Sequence of chain 1.I:
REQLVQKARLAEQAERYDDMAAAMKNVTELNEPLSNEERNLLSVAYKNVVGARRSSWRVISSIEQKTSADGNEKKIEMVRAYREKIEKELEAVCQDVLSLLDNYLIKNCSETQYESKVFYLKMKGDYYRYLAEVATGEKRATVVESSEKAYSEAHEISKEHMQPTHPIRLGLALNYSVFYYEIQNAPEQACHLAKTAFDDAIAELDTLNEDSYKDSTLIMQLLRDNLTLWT

Binding-site contacts:
Ligand atom CB contacts residue ASN177 of chain 1.I at 3.7 Å.
Ligand atom CA contacts residue LEU176 of chain 1.I at 3.8 Å (hydrophobic).
Ligand atom CA contacts residue ASN228 of chain 1.I at 4.1 Å.
Ligand atom CA contacts residue ASN228 of chain 1.I at 4.1 Å.
Ligand atom O contacts residue VAL180 of chain 1.I at 3.6 Å.
Ligand atom CB contacts residue ARG131 of chain 1.I at 4.0 Å.
Ligand atom CD2 contacts residue LYS124 of chain 1.I at 4.0 Å.
Ligand atom O2P contacts residue TYR132 of chain 1.I at 2.7 Å (h-bond).
Ligand atom O2P contacts residue ASN177 of chain 1.I at 4.0 Å.
Ligand atom CB contacts residue LEU176 of chain 1.I at 4.2 Å (hydrophobic).
Ligand atom N contacts residue LEU176 of chain 1.I at 3.6 Å.
Ligand atom CG2 contacts residue ASN228 of chain 1.I at 3.5 Å.
Ligand atom C contacts residue VAL180 of chain 1.I at 4.1 Å (hydrophobic).
Ligand atom C contacts residue ASN228 of chain 1.I at 4.2 Å.
Ligand atom C contacts residue ASN177 of chain 1.I at 3.6 Å.
Ligand atom P contacts residue TYR132 of chain 1.I at 3.7 Å.
Ligand atom P contacts residue ARG131 of chain 1.I at 3.6 Å.
Ligand atom C contacts residue LEU176 of chain 1.I at 4.0 Å (hydrophobic).
Ligand atom O3P contacts residue TYR132 of chain 1.I at 3.8 Å.
Ligand atom CA contacts residue ASN177 of chain 1.I at 3.5 Å.
Ligand atom O contacts residue LEU176 of chain 1.I at 3.8 Å.
Ligand atom O1P contacts residue ARG131 of chain 1.I at 2.6 Å (salt-bridge).
Ligand atom CA contacts residue ASN177 of chain 1.I at 3.8 Å.
Ligand atom O1P contacts residue TYR132 of chain 1.I at 4.0 Å.
Ligand atom CD1 contacts residue LEU224 of chain 1.I at 4.2 Å (hydrophobic).
Ligand atom C contacts residue ASN228 of chain 1.I at 3.9 Å.
Ligand atom CD contacts residue LEU224 of chain 1.I at 3.7 Å (hydrophobic).
Ligand atom CG contacts residue LEU224 of chain 1.I at 4.0 Å (hydrophobic).
Ligand atom O2P contacts residue ARG131 of chain 1.I at 2.7 Å (salt-bridge).
Ligand atom CB contacts residue TRP232 of chain 1.I at 3.6 Å (hydrophobic).
Ligand atom N contacts residue LEU231 of chain 1.I at 4.2 Å.
Ligand atom O1P contacts residue ARG56 of chain 1.I at 2.8 Å (salt-bridge).
Ligand atom P contacts residue ARG56 of chain 1.I at 3.6 Å.
Ligand atom O contacts residue ASN228 of chain 1.I at 2.8 Å (h-bond).
Ligand atom CB contacts residue ASN177 of chain 1.I at 3.4 Å.
Ligand atom O3P contacts residue ARG56 of chain 1.I at 2.6 Å (salt-bridge).
Ligand atom N contacts residue ASN228 of chain 1.I at 3.3 Å (h-bond).
Ligand atom CB contacts residue VAL180 of chain 1.I at 4.1 Å (hydrophobic).
Ligand atom CD1 contacts residue ILE221 of chain 1.I at 3.7 Å (hydrophobic).
Ligand atom N contacts residue ASN177 of chain 1.I at 2.8 Å (h-bond).

The protein below binds the small molecule below.
Small molecule (SMILES): CC[C@H](C)[C@H](NC(=O)[C@H](C)N)C(=O)N[C@@H](COP(=O)(O)O)C(=O)N[C@@H](CC(C)C)C(=O)N1CCC[C@H]1C(=O)O